Sequence of chain 1.A:
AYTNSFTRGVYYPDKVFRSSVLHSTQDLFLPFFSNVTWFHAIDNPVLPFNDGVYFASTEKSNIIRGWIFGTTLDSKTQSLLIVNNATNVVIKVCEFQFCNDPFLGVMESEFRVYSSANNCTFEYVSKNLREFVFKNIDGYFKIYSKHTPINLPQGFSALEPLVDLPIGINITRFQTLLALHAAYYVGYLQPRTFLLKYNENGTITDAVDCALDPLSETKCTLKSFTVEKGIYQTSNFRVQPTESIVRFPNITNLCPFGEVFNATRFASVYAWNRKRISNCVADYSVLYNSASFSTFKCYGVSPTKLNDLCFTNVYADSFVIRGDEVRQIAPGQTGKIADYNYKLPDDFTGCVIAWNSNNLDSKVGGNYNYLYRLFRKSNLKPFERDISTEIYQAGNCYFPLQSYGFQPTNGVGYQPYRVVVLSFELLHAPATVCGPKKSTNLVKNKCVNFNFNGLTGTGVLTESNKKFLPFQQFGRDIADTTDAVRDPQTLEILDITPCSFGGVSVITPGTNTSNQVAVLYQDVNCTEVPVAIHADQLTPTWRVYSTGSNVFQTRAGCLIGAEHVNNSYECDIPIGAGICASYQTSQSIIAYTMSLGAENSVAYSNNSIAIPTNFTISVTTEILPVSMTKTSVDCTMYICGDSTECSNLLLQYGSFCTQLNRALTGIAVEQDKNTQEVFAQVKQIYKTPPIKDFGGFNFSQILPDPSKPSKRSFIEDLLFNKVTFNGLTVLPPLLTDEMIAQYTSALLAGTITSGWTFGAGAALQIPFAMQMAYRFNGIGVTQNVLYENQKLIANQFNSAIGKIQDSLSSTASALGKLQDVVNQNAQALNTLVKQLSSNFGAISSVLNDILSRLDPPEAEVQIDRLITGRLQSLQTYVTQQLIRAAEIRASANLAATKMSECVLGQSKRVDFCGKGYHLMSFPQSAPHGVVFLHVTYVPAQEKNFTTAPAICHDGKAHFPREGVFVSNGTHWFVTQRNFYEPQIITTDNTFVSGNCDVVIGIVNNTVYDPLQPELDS

A protein and the small-molecule ligand that binds it are described below.
Small molecule (SMILES): CC(=O)N[C@H]1[C@H](O[C@H]2[C@H](O)[C@@H](NC(C)=O)CO[C@@H]2CO)O[C@H](CO)[C@@H](O)[C@@H]1O

Binding-site contacts:
Ligand atom C3 contacts residue LEU908 of chain 1.A at 4.3 Å (hydrophobic).
Ligand atom O7 contacts residue GLN1057 of chain 1.A at 3.8 Å.
Ligand atom C2 contacts residue ASN703 of chain 1.A at 2.4 Å.
Ligand atom O6 contacts residue PHE704 of chain 1.A at 4.2 Å.
Ligand atom C4 contacts residue ASN703 of chain 1.A at 4.2 Å.
Ligand atom C8 contacts residue GLN912 of chain 1.A at 4.4 Å.
Ligand atom O7 contacts residue ASN703 of chain 1.A at 3.4 Å (h-bond).
Ligand atom C5 contacts residue ASN703 of chain 1.A at 3.6 Å.
Ligand atom O6 contacts residue GLN912 of chain 1.A at 4.2 Å.
Ligand atom C7 contacts residue ASN703 of chain 1.A at 3.3 Å.
Ligand atom O6 contacts residue ASN703 of chain 1.A at 3.6 Å (h-bond).
Ligand atom C5 contacts residue LEU908 of chain 1.A at 4.3 Å (hydrophobic).
Ligand atom O5 contacts residue ASN703 of chain 1.A at 2.3 Å (h-bond).
Ligand atom C8 contacts residue ASN703 of chain 1.A at 4.4 Å.
Ligand atom C1 contacts residue ASN703 of chain 1.A at 1.4 Å.
Ligand atom O5 contacts residue GLN1057 of chain 1.A at 4.1 Å.
Ligand atom C6 contacts residue ASN703 of chain 1.A at 4.3 Å.
Ligand atom N2 contacts residue ASN703 of chain 1.A at 2.8 Å (h-bond).
Ligand atom C3 contacts residue ASN703 of chain 1.A at 3.7 Å.